Sequence of chain 1.C:
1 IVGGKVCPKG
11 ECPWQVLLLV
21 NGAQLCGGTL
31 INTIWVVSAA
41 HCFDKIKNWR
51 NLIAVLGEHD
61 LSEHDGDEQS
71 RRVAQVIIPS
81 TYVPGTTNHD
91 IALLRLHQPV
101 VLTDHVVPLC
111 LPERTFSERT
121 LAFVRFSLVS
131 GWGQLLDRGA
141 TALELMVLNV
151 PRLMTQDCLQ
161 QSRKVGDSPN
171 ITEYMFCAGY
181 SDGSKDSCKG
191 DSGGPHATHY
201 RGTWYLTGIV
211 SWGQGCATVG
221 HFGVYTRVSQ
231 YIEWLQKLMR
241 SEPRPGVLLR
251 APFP

Binding-site contacts:
Ligand atom C3 contacts residue ASN170 of chain 1.C at 3.8 Å.
Ligand atom C1 contacts residue ASN170 of chain 1.C at 1.5 Å.
Ligand atom C5 contacts residue ASN170 of chain 1.C at 3.7 Å.
Ligand atom N2 contacts residue ASN170 of chain 1.C at 2.9 Å (h-bond).
Ligand atom O7 contacts residue ASN170 of chain 1.C at 3.2 Å (h-bond).
Ligand atom O5 contacts residue ASN170 of chain 1.C at 2.4 Å (h-bond).
Ligand atom C2 contacts residue ASN170 of chain 1.C at 2.5 Å.
Ligand atom C4 contacts residue ASN170 of chain 1.C at 4.3 Å.
Ligand atom C7 contacts residue ASN170 of chain 1.C at 3.4 Å.

This protein binds this small molecule.
Small molecule (SMILES): CC(=O)N[C@@H]1[C@@H](O)[C@H](O)[C@@H](CO)O[C@H]1O